A small-molecule ligand and the protein it binds are described below.
Small molecule (SMILES): CC(=O)N[C@H]1[C@H](O[C@H]2[C@H](O)[C@@H](NC(C)=O)CO[C@@H]2CO)O[C@H](CO)[C@@H](O)[C@@H]1O

Sequence of chain 47.E:
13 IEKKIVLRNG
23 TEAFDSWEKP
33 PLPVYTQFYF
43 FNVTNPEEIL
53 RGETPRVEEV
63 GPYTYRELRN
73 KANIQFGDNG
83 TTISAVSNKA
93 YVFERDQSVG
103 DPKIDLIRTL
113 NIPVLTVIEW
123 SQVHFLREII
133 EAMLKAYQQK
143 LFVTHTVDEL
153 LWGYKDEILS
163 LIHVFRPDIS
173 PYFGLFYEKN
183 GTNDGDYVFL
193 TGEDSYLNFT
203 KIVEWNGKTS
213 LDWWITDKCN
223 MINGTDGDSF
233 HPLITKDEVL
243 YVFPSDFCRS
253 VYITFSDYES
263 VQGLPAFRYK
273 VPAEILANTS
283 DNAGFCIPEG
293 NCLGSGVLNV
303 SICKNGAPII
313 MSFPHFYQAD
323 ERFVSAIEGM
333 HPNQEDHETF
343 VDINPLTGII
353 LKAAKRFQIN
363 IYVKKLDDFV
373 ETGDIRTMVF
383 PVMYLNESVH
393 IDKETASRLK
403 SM

Binding-site contacts:
Ligand atom C2 contacts residue ASN182 of chain 47.E at 2.5 Å.
Ligand atom C8 contacts residue ASN182 of chain 47.E at 4.3 Å.
Ligand atom O7 contacts residue VAL94 of chain 47.E at 3.5 Å.
Ligand atom C8 contacts residue TYR93 of chain 47.E at 4.4 Å (hydrophobic).
Ligand atom C4 contacts residue ASN182 of chain 47.E at 4.3 Å.
Ligand atom C5 contacts residue ASN182 of chain 47.E at 3.6 Å.
Ligand atom C3 contacts residue TYR93 of chain 47.E at 3.8 Å (hydrophobic).
Ligand atom N2 contacts residue TYR93 of chain 47.E at 3.3 Å (h-bond).
Ligand atom C8 contacts residue ASP150 of chain 47.E at 4.3 Å.
Ligand atom C8 contacts residue TRP154 of chain 47.E at 3.6 Å (hydrophobic).
Ligand atom C2 contacts residue TYR93 of chain 47.E at 3.8 Å (hydrophobic).
Ligand atom O5 contacts residue ASN182 of chain 47.E at 2.4 Å (h-bond).
Ligand atom O7 contacts residue TRP154 of chain 47.E at 4.5 Å.
Ligand atom C1 contacts residue ASN182 of chain 47.E at 1.4 Å.
Ligand atom C3 contacts residue VAL94 of chain 47.E at 4.4 Å (hydrophobic).
Ligand atom C3 contacts residue ASN182 of chain 47.E at 3.8 Å.
Ligand atom O7 contacts residue ASN182 of chain 47.E at 2.9 Å (h-bond).
Ligand atom N2 contacts residue ASN182 of chain 47.E at 2.9 Å (h-bond).
Ligand atom O4 contacts residue VAL94 of chain 47.E at 3.7 Å.
Ligand atom O7 contacts residue LEU70 of chain 47.E at 3.7 Å.
Ligand atom O3 contacts residue VAL94 of chain 47.E at 4.5 Å.
Ligand atom C7 contacts residue TRP154 of chain 47.E at 4.5 Å (hydrophobic).
Ligand atom C7 contacts residue ASN182 of chain 47.E at 3.1 Å.
Ligand atom C2 contacts residue VAL94 of chain 47.E at 4.3 Å (hydrophobic).
Ligand atom C7 contacts residue TYR93 of chain 47.E at 4.3 Å (hydrophobic).
Ligand atom C1 contacts residue TYR93 of chain 47.E at 3.8 Å (hydrophobic).